Sequence of chain 1.A:
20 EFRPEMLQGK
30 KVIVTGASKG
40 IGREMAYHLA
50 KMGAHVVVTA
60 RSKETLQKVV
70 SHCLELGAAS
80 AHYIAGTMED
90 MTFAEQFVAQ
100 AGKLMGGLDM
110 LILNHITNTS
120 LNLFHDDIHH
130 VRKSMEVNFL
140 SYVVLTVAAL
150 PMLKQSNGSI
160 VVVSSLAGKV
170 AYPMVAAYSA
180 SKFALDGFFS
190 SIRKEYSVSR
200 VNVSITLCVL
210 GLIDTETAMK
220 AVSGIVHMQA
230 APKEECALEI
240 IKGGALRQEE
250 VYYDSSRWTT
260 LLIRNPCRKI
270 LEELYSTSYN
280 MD

The protein below binds the small molecule below.
Small molecule (SMILES): CC(C)(O)c1cccn2c(C3(c4ccc(Cl)cc4)CC3)nnc12

Binding-site contacts:
Ligand atom N19 contacts residue NAP1 of chain 1.E at 3.2 Å.
Ligand atom C16 contacts residue LEU211 of chain 1.A at 3.7 Å (hydrophobic).
Ligand atom C11 contacts residue VAL174 of chain 1.A at 3.7 Å (hydrophobic).
Ligand atom C7 contacts residue NAP1 of chain 1.E at 3.5 Å.
Ligand atom C2 contacts residue NAP1 of chain 1.E at 3.9 Å.
Ligand atom C17 contacts residue LEU165 of chain 1.A at 3.9 Å (hydrophobic).
Ligand atom C17 contacts residue LEU209 of chain 1.A at 4.0 Å (hydrophobic).
Ligand atom CL1 contacts residue PRO172 of chain 1.A at 3.7 Å.
Ligand atom C22 contacts residue ILE115 of chain 1.A at 3.9 Å (hydrophobic).
Ligand atom C18 contacts residue NAP1 of chain 1.E at 3.6 Å.
Ligand atom C4 contacts residue VAL221 of chain 1.A at 3.6 Å (hydrophobic).
Ligand atom N20 contacts residue TYR177 of chain 1.A at 2.9 Å (h-bond).
Ligand atom C16 contacts residue GLY210 of chain 1.A at 3.6 Å.
Ligand atom N20 contacts residue SER164 of chain 1.A at 3.9 Å.
Ligand atom CL1 contacts residue MET173 of chain 1.A at 3.5 Å.
Ligand atom C23 contacts residue TYR177 of chain 1.A at 3.7 Å (hydrophobic).
Ligand atom N19 contacts residue TYR177 of chain 1.A at 3.6 Å (h-bond).
Ligand atom C4 contacts residue ALA217 of chain 1.A at 3.9 Å (hydrophobic).
Ligand atom C5 contacts residue NAP1 of chain 1.E at 3.9 Å.
Ligand atom C13 contacts residue TYR278 of chain 1.B at 3.8 Å (hydrophobic).
Ligand atom C22 contacts residue TYR177 of chain 1.A at 3.8 Å (hydrophobic).
Ligand atom C9 contacts residue TYR171 of chain 1.A at 4.0 Å (hydrophobic).
Ligand atom C23 contacts residue NAP1 of chain 1.E at 3.5 Å.
Ligand atom C17 contacts residue SER164 of chain 1.A at 3.4 Å.
Ligand atom C17 contacts residue TYR171 of chain 1.A at 3.8 Å (hydrophobic).
Ligand atom C18 contacts residue SER164 of chain 1.A at 3.9 Å.
Ligand atom C10 contacts residue TYR171 of chain 1.A at 3.9 Å (hydrophobic).
Ligand atom C14 contacts residue TYR171 of chain 1.A at 3.7 Å (hydrophobic).
Ligand atom C5 contacts residue LEU211 of chain 1.A at 3.5 Å (hydrophobic).
Ligand atom N19 contacts residue SER164 of chain 1.A at 2.9 Å (h-bond).
Ligand atom C3 contacts residue ALA217 of chain 1.A at 3.6 Å (hydrophobic).
Ligand atom C23 contacts residue ILE115 of chain 1.A at 3.9 Å (hydrophobic).
Ligand atom C13 contacts residue TYR171 of chain 1.A at 3.6 Å (hydrophobic).
Ligand atom C3 contacts residue NAP1 of chain 1.E at 3.8 Å.
Ligand atom C12 contacts residue TYR171 of chain 1.A at 3.4 Å (hydrophobic).
Ligand atom C4 contacts residue LEU211 of chain 1.A at 3.5 Å (hydrophobic).
Ligand atom C4 contacts residue NAP1 of chain 1.E at 3.8 Å.
Ligand atom N6 contacts residue NAP1 of chain 1.E at 3.7 Å.
Ligand atom C11 contacts residue TYR171 of chain 1.A at 3.6 Å (hydrophobic).
Ligand atom N20 contacts residue NAP1 of chain 1.E at 3.3 Å.

Sequence of chain 1.B:
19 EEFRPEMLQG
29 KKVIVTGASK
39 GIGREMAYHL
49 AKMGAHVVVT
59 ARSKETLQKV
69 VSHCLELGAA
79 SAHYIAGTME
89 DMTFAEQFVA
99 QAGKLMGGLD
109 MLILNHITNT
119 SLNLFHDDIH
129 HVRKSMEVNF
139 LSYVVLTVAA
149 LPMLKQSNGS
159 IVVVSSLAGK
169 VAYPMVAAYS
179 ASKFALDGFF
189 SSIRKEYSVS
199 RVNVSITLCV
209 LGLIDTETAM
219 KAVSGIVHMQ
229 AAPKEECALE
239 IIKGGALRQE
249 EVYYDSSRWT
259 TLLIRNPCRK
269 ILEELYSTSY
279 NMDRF